Sequence of chain 1.A:
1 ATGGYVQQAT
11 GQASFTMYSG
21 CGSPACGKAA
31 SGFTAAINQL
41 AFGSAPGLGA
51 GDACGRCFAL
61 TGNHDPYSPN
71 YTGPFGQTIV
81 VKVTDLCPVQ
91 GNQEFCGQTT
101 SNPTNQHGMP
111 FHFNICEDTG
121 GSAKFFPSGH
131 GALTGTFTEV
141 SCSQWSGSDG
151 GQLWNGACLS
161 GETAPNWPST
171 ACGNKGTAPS

Binding-site contacts:
Ligand atom C6 contacts residue ASP65 of chain 1.A at 3.3 Å.
Ligand atom C6 contacts residue ASN92 of chain 1.A at 3.5 Å.
Ligand atom O2 contacts residue MET17 of chain 1.A at 2.9 Å (h-bond).
Ligand atom O6 contacts residue SER68 of chain 1.A at 2.7 Å (h-bond).
Ligand atom O4 contacts residue TYR67 of chain 1.A at 3.3 Å.
Ligand atom O6 contacts residue ASN92 of chain 1.A at 2.7 Å (h-bond).
Ligand atom O2 contacts residue GLU94 of chain 1.A at 3.7 Å.
Ligand atom O3 contacts residue SER68 of chain 1.A at 2.7 Å (h-bond).
Ligand atom C6 contacts residue GLY129 of chain 1.A at 3.3 Å.
Ligand atom O6 contacts residue ASP65 of chain 1.A at 2.6 Å (salt-bridge).
Ligand atom C4 contacts residue ASN92 of chain 1.A at 3.6 Å.
Ligand atom C5 contacts residue TYR67 of chain 1.A at 3.5 Å (hydrophobic).
Ligand atom O3 contacts residue GLC1 of chain 1.B at 3.5 Å (h-bond).
Ligand atom O2 contacts residue TYR67 of chain 1.A at 2.8 Å (h-bond).
Ligand atom O4 contacts residue GLC1 of chain 1.B at 2.6 Å (h-bond).
Ligand atom C1 contacts residue MET17 of chain 1.A at 3.4 Å (hydrophobic).
Ligand atom C3 contacts residue SER68 of chain 1.A at 3.6 Å.
Ligand atom C2 contacts residue MET17 of chain 1.A at 3.4 Å (hydrophobic).
Ligand atom O2 contacts residue HIS130 of chain 1.A at 3.4 Å.
Ligand atom O2 contacts residue GLY129 of chain 1.A at 3.2 Å (h-bond).
Ligand atom C6 contacts residue GLY131 of chain 1.A at 3.5 Å.
Ligand atom O6 contacts residue GLY131 of chain 1.A at 2.6 Å (h-bond).
Ligand atom O4 contacts residue ASN114 of chain 1.A at 2.8 Å (h-bond).
Ligand atom O3 contacts residue ALA132 of chain 1.A at 3.5 Å (h-bond).
Ligand atom O3 contacts residue PHE95 of chain 1.A at 3.5 Å.
Ligand atom O6 contacts residue MET17 of chain 1.A at 3.1 Å (h-bond).
Ligand atom O2 contacts residue PHE95 of chain 1.A at 3.7 Å.
Ligand atom O4 contacts residue SER68 of chain 1.A at 3.6 Å (h-bond).
Ligand atom C6 contacts residue SER68 of chain 1.A at 3.5 Å.
Ligand atom O2 contacts residue GLY131 of chain 1.A at 2.9 Å (h-bond).
Ligand atom O6 contacts residue TYR67 of chain 1.A at 3.7 Å.
Ligand atom C2 contacts residue TYR67 of chain 1.A at 3.6 Å (hydrophobic).
Ligand atom C4 contacts residue GLC1 of chain 1.B at 3.6 Å.
Ligand atom C5 contacts residue THR16 of chain 1.A at 3.6 Å.
Ligand atom C6 contacts residue THR16 of chain 1.A at 3.5 Å.
Ligand atom O6 contacts residue THR16 of chain 1.A at 3.3 Å.
Ligand atom O3 contacts residue GLY131 of chain 1.A at 3.0 Å.
Ligand atom O4 contacts residue ASN92 of chain 1.A at 3.4 Å (h-bond).
Ligand atom O5 contacts residue SER68 of chain 1.A at 2.9 Å (h-bond).
Ligand atom C3 contacts residue MET17 of chain 1.A at 3.4 Å (hydrophobic).

The small molecule below binds the protein below.
Small molecule (SMILES): OC[C@H]1O[C@@H](O[C@H]2[C@H](O)[C@@H](O)[C@H](O[C@H]3[C@H](O)[C@@H](O)[C@H](O[C@H]4[C@H](O)[C@@H](O)[C@H](O[C@H]5[C@H](O)[C@@H](O)[C@H](O)O[C@@H]5CO)O[C@@H]4CO)O[C@@H]3CO)O[C@@H]2CO)[C@H](O)[C@@H](O)[C@@H]1O